This protein binds this small molecule.
Small molecule (SMILES): Nc1ncnc2c1ncn2[C@H]1C[C@H](O)[C@@H](COP(=O)(O)O)O1

Sequence of chain 1.RA:
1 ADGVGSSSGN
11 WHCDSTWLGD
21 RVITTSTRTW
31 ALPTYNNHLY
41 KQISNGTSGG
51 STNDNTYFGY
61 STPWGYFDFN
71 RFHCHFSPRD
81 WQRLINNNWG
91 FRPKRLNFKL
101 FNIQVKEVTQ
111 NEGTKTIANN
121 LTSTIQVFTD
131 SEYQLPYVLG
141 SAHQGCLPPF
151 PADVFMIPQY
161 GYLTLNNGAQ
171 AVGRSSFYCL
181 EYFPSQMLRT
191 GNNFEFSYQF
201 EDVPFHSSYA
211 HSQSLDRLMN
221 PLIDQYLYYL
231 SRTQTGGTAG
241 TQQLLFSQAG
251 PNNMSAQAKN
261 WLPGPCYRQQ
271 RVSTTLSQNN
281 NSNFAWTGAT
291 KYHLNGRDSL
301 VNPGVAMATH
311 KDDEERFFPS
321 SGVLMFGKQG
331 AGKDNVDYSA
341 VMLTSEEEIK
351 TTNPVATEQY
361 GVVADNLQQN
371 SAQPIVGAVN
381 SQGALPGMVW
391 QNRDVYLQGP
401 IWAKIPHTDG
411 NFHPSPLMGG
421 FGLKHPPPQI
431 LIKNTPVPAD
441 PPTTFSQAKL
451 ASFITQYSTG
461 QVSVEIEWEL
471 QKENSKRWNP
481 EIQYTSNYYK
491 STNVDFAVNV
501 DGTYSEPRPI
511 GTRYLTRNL

Binding-site contacts:
Ligand atom N1 contacts residue PRO414 of chain 1.QA at 3.5 Å (h-bond).
Ligand atom N6 contacts residue GLY420 of chain 1.QA at 4.2 Å.
Ligand atom O4' contacts residue DC1 of chain 1.OE at 3.3 Å.
Ligand atom C3' contacts residue HIS413 of chain 1.QA at 3.6 Å.
Ligand atom N1 contacts residue GLY422 of chain 1.QA at 3.0 Å (h-bond).
Ligand atom C1' contacts residue DC1 of chain 1.OE at 3.9 Å.
Ligand atom C2 contacts residue GLY422 of chain 1.QA at 3.5 Å.
Ligand atom N6 contacts residue PRO414 of chain 1.QA at 3.7 Å.
Ligand atom N6 contacts residue GLY422 of chain 1.QA at 3.1 Å (h-bond).
Ligand atom C2 contacts residue PRO414 of chain 1.QA at 4.1 Å (hydrophobic).
Ligand atom N6 contacts residue PHE421 of chain 1.QA at 4.1 Å.
Ligand atom O5' contacts residue ASP409 of chain 1.RA at 3.6 Å.
Ligand atom C5 contacts residue PRO204 of chain 1.QA at 3.9 Å (hydrophobic).
Ligand atom N9 contacts residue PRO204 of chain 1.QA at 4.2 Å.
Ligand atom O5' contacts residue DC1 of chain 1.OE at 2.5 Å (h-bond).
Ligand atom C4 contacts residue PRO204 of chain 1.QA at 4.0 Å (hydrophobic).
Ligand atom P contacts residue DC1 of chain 1.OE at 1.6 Å.
Ligand atom N7 contacts residue SER415 of chain 1.QA at 3.8 Å.
Ligand atom O3' contacts residue HIS413 of chain 1.QA at 4.1 Å.
Ligand atom N6 contacts residue SER415 of chain 1.QA at 3.4 Å.
Ligand atom N6 contacts residue PRO416 of chain 1.QA at 3.9 Å.
Ligand atom C6 contacts residue PRO414 of chain 1.QA at 3.5 Å (hydrophobic).
Ligand atom C8 contacts residue HIS413 of chain 1.QA at 3.6 Å.
Ligand atom C4' contacts residue DC1 of chain 1.OE at 4.1 Å.
Ligand atom C6 contacts residue GLY422 of chain 1.QA at 3.8 Å.
Ligand atom C5' contacts residue HIS413 of chain 1.QA at 3.7 Å.
Ligand atom C5' contacts residue DC1 of chain 1.OE at 3.9 Å.
Ligand atom C5' contacts residue ASP409 of chain 1.RA at 4.0 Å.
Ligand atom C2' contacts residue PRO414 of chain 1.QA at 3.5 Å (hydrophobic).
Ligand atom N3 contacts residue PRO414 of chain 1.QA at 3.9 Å.
Ligand atom OP1 contacts residue DC1 of chain 1.OE at 2.5 Å (h-bond).
Ligand atom C5 contacts residue PRO414 of chain 1.QA at 4.1 Å (hydrophobic).
Ligand atom N7 contacts residue HIS413 of chain 1.QA at 4.0 Å.
Ligand atom N1 contacts residue VAL203 of chain 1.QA at 4.0 Å.
Ligand atom OP1 contacts residue ASN411 of chain 1.RA at 3.6 Å.
Ligand atom N7 contacts residue PRO204 of chain 1.QA at 4.0 Å.
Ligand atom OP2 contacts residue DC1 of chain 1.OE at 2.5 Å (h-bond).
Ligand atom C2 contacts residue ILE405 of chain 1.QA at 4.1 Å (hydrophobic).
Ligand atom C6 contacts residue SER415 of chain 1.QA at 4.0 Å.
Ligand atom C8 contacts residue PRO204 of chain 1.QA at 4.1 Å (hydrophobic).

Sequence of chain 1.QA:
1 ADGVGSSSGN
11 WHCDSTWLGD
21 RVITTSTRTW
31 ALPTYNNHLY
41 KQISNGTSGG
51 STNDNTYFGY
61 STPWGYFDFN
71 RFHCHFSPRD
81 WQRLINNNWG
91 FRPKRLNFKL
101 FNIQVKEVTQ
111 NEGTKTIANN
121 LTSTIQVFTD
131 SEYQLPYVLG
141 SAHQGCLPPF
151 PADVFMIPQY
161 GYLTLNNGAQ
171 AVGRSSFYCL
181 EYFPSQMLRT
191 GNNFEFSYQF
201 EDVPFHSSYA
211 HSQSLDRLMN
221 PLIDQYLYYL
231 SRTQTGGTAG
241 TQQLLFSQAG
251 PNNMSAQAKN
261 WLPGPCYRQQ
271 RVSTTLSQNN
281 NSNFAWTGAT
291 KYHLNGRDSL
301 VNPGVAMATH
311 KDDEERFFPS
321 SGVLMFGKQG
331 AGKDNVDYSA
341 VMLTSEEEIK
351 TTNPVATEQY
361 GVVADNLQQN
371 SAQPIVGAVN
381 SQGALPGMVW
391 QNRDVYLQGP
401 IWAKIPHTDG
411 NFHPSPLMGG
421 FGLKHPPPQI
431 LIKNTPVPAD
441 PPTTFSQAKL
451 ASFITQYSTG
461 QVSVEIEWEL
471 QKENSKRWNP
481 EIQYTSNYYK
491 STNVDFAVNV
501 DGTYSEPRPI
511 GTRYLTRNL